The small molecule below binds the protein below.
Small molecule (SMILES): O=C(O)/C=C(\CC(=O)C(=O)O)C(=O)O

Binding-site contacts:
Ligand atom O3 contacts residue GLY101 of chain 1.A at 3.4 Å (h-bond).
Ligand atom C6 contacts residue SER21 of chain 1.A at 3.5 Å.
Ligand atom O2 contacts residue MET203 of chain 1.A at 3.4 Å.
Ligand atom C1 contacts residue GLY101 of chain 1.A at 3.5 Å.
Ligand atom O3 contacts residue CYS100 of chain 1.A at 3.6 Å (h-bond).
Ligand atom C1 contacts residue GLY285 of chain 1.A at 3.6 Å.
Ligand atom O9 contacts residue GLY285 of chain 1.A at 3.5 Å.
Ligand atom O4 contacts residue GLN98 of chain 1.A at 2.9 Å (h-bond).
Ligand atom O1 contacts residue VAL286 of chain 1.A at 3.3 Å (h-bond).
Ligand atom C6 contacts residue ASN102 of chain 1.A at 3.6 Å.
Ligand atom O2 contacts residue VAL286 of chain 1.A at 3.3 Å (h-bond).
Ligand atom O2 contacts residue GLY288 of chain 1.A at 2.9 Å (h-bond).
Ligand atom C7 contacts residue MET66 of chain 1.A at 3.7 Å (hydrophobic).
Ligand atom O3 contacts residue ASN102 of chain 1.A at 3.0 Å (h-bond).
Ligand atom O2 contacts residue LEU287 of chain 1.A at 3.2 Å (h-bond).
Ligand atom O10 contacts residue SER21 of chain 1.A at 2.7 Å (h-bond).
Ligand atom C3 contacts residue GLN98 of chain 1.A at 3.7 Å.
Ligand atom O4 contacts residue LYS257 of chain 1.A at 2.7 Å (salt-bridge).
Ligand atom O5 contacts residue ILE276 of chain 1.A at 3.5 Å.
Ligand atom O9 contacts residue SER21 of chain 1.A at 3.7 Å.
Ligand atom C2 contacts residue GLY101 of chain 1.A at 3.7 Å.
Ligand atom C6 contacts residue HIS281 of chain 1.A at 3.7 Å.
Ligand atom O10 contacts residue ASN102 of chain 1.A at 3.5 Å.
Ligand atom O3 contacts residue GLY285 of chain 1.A at 3.5 Å.
Ligand atom O9 contacts residue HIS281 of chain 1.A at 2.7 Å (h-bond).
Ligand atom C2 contacts residue GLY285 of chain 1.A at 3.3 Å.
Ligand atom O5 contacts residue LYS257 of chain 1.A at 3.2 Å.
Ligand atom C1 contacts residue LEU287 of chain 1.A at 3.3 Å (hydrophobic).
Ligand atom C3 contacts residue LYS257 of chain 1.A at 3.4 Å.
Ligand atom C2 contacts residue VAL286 of chain 1.A at 3.3 Å (hydrophobic).
Ligand atom O1 contacts residue CYS100 of chain 1.A at 3.6 Å.
Ligand atom O10 contacts residue MET66 of chain 1.A at 3.5 Å.
Ligand atom O1 contacts residue LEU287 of chain 1.A at 2.8 Å (h-bond).
Ligand atom C7 contacts residue LEU63 of chain 1.A at 3.7 Å (hydrophobic).
Ligand atom O10 contacts residue CYS100 of chain 1.A at 3.1 Å (h-bond).
Ligand atom C1 contacts residue VAL286 of chain 1.A at 3.1 Å (hydrophobic).
Ligand atom O3 contacts residue VAL286 of chain 1.A at 3.1 Å (h-bond).
Ligand atom O1 contacts residue GLY101 of chain 1.A at 2.6 Å (h-bond).
Ligand atom O2 contacts residue GLY285 of chain 1.A at 3.4 Å.
Ligand atom O9 contacts residue ASN102 of chain 1.A at 3.0 Å (h-bond).

Sequence of chain 1.A:
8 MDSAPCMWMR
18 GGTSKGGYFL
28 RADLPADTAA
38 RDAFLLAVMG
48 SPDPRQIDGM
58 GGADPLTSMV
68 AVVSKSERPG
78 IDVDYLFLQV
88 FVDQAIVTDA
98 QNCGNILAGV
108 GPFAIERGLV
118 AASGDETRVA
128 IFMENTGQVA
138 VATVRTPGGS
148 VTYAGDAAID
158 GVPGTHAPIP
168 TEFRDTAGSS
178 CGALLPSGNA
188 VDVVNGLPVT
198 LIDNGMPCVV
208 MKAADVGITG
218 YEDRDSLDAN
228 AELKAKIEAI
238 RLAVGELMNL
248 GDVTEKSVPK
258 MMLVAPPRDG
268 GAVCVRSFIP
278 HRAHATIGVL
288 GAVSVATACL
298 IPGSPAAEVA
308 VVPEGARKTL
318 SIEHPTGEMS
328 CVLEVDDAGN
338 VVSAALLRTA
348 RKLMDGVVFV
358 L